Sequence of chain 1.B:
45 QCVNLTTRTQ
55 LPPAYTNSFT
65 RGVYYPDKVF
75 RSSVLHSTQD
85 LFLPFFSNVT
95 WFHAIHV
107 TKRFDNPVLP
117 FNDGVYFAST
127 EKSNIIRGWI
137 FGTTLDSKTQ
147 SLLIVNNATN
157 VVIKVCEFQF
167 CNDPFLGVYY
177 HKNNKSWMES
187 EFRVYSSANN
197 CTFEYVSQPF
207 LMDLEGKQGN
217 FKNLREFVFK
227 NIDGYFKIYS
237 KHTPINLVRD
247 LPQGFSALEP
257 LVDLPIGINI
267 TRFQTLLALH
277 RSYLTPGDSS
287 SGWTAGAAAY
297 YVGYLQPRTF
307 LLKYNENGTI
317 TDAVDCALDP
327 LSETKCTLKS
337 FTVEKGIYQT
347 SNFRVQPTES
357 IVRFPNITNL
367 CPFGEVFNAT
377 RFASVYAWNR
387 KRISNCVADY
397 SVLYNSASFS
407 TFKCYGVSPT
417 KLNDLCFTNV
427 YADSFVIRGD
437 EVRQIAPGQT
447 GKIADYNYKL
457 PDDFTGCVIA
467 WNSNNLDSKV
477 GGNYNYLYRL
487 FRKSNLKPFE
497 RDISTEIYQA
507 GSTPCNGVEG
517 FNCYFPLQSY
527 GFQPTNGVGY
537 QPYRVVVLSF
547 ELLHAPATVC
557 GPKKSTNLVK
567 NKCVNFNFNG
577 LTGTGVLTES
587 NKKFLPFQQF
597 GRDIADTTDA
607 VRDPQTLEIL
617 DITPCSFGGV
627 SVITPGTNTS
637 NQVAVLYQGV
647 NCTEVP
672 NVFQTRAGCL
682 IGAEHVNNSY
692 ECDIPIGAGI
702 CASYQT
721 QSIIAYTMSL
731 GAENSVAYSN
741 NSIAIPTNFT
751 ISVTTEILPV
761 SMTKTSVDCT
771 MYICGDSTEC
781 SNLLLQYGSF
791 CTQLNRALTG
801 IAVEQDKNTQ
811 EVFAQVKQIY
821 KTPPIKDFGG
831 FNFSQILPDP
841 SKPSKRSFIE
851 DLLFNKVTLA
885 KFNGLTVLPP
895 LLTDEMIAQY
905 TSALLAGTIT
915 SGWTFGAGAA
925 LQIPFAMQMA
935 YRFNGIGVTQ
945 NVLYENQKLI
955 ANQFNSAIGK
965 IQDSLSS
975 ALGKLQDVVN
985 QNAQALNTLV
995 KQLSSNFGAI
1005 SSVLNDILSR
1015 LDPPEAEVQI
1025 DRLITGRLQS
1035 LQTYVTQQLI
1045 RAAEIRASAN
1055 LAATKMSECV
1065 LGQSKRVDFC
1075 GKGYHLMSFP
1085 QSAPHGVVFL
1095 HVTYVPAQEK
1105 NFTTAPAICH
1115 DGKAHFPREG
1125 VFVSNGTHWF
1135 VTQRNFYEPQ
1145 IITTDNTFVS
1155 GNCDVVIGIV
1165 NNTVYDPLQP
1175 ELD

Binding-site contacts:
Ligand atom O6 contacts residue VAL158 of chain 1.B at 4.0 Å.
Ligand atom O5 contacts residue THR155 of chain 1.B at 4.3 Å.
Ligand atom N2 contacts residue ASN156 of chain 1.B at 4.3 Å.
Ligand atom C5 contacts residue VAL158 of chain 1.B at 4.2 Å (hydrophobic).
Ligand atom N2 contacts residue THR155 of chain 1.B at 2.7 Å (h-bond).
Ligand atom O5 contacts residue ASN156 of chain 1.B at 3.9 Å.
Ligand atom C8 contacts residue ASN153 of chain 1.B at 4.3 Å.
Ligand atom C2 contacts residue ASN156 of chain 1.B at 4.0 Å.
Ligand atom C2 contacts residue THR155 of chain 1.B at 3.2 Å.
Ligand atom C3 contacts residue THR155 of chain 1.B at 3.3 Å.
Ligand atom C7 contacts residue ASN153 of chain 1.B at 3.1 Å.
Ligand atom O7 contacts residue ASN153 of chain 1.B at 3.0 Å (h-bond).
Ligand atom C2 contacts residue ASN153 of chain 1.B at 2.4 Å.
Ligand atom C1 contacts residue ASN153 of chain 1.B at 1.4 Å.
Ligand atom C6 contacts residue VAL158 of chain 1.B at 3.6 Å (hydrophobic).
Ligand atom O5 contacts residue ASN153 of chain 1.B at 2.4 Å (h-bond).
Ligand atom C4 contacts residue THR155 of chain 1.B at 4.4 Å.
Ligand atom C5 contacts residue ASN153 of chain 1.B at 3.7 Å.
Ligand atom C4 contacts residue ASN153 of chain 1.B at 4.2 Å.
Ligand atom O7 contacts residue GLU185 of chain 1.B at 4.2 Å.
Ligand atom C5 contacts residue VAL202 of chain 1.B at 4.5 Å (hydrophobic).
Ligand atom C5 contacts residue ASN156 of chain 1.B at 3.4 Å.
Ligand atom C8 contacts residue ALA154 of chain 1.B at 3.6 Å (hydrophobic).
Ligand atom C7 contacts residue THR155 of chain 1.B at 3.8 Å.
Ligand atom O5 contacts residue VAL158 of chain 1.B at 3.7 Å.
Ligand atom O3 contacts residue THR155 of chain 1.B at 4.1 Å.
Ligand atom N2 contacts residue ASN153 of chain 1.B at 2.9 Å (h-bond).
Ligand atom C3 contacts residue ASN156 of chain 1.B at 3.4 Å.
Ligand atom C5 contacts residue THR155 of chain 1.B at 4.4 Å.
Ligand atom C1 contacts residue ASN156 of chain 1.B at 3.5 Å.
Ligand atom C6 contacts residue VAL202 of chain 1.B at 3.9 Å (hydrophobic).
Ligand atom O4 contacts residue ASN156 of chain 1.B at 4.0 Å.
Ligand atom C3 contacts residue ASN153 of chain 1.B at 3.8 Å.
Ligand atom C4 contacts residue ASN156 of chain 1.B at 3.8 Å.
Ligand atom C8 contacts residue THR155 of chain 1.B at 3.6 Å.
Ligand atom C1 contacts residue THR155 of chain 1.B at 3.1 Å.

A small-molecule ligand and the protein it binds are described below.
Small molecule (SMILES): CC(=O)N[C@@H]1[C@@H](O)[C@H](O)[C@@H](CO)O[C@H]1O